Sequence of chain 1.C:
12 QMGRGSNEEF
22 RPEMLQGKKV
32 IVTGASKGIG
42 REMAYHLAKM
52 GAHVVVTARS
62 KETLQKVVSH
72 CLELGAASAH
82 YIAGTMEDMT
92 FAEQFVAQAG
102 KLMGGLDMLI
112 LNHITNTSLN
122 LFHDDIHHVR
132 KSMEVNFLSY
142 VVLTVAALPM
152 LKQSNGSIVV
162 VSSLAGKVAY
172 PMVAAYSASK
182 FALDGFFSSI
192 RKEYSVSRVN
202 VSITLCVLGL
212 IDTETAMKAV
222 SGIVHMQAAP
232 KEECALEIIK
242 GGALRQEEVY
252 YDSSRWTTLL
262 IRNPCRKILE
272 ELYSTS

This small molecule binds to this protein.
Small molecule (SMILES): COC1CN(C(=O)CC2(c3ccc(F)cc3)C3CC4CC(C3)CC2C4)C1

Binding-site contacts:
Ligand atom C26 contacts residue ILE115 of chain 1.C at 3.8 Å (hydrophobic).
Ligand atom C4 contacts residue LEU211 of chain 1.C at 3.7 Å (hydrophobic).
Ligand atom C26 contacts residue THR216 of chain 1.C at 3.9 Å.
Ligand atom C1 contacts residue SER164 of chain 1.C at 3.9 Å.
Ligand atom C7 contacts residue TYR171 of chain 1.C at 4.0 Å (hydrophobic).
Ligand atom N19 contacts residue TYR177 of chain 1.C at 3.7 Å.
Ligand atom C12 contacts residue NAP1 of chain 1.I at 3.5 Å.
Ligand atom O20 contacts residue TYR177 of chain 1.C at 2.7 Å (h-bond).
Ligand atom C18 contacts residue TYR177 of chain 1.C at 3.6 Å (hydrophobic).
Ligand atom C13 contacts residue VAL221 of chain 1.C at 3.9 Å (hydrophobic).
Ligand atom C17 contacts residue VAL174 of chain 1.C at 3.5 Å (hydrophobic).
Ligand atom C16 contacts residue VAL174 of chain 1.C at 3.3 Å (hydrophobic).
Ligand atom F21 contacts residue SER119 of chain 1.C at 3.4 Å.
Ligand atom C22 contacts residue ALA217 of chain 1.C at 3.9 Å (hydrophobic).
Ligand atom C23 contacts residue NAP1 of chain 1.I at 4.2 Å.
Ligand atom C22 contacts residue NAP1 of chain 1.I at 3.5 Å.
Ligand atom C4 contacts residue MET227 of chain 1.C at 4.2 Å (hydrophobic).
Ligand atom C14 contacts residue LEU120 of chain 1.C at 3.4 Å (hydrophobic).
Ligand atom C24 contacts residue NAP1 of chain 1.I at 4.1 Å.
Ligand atom C1 contacts residue ALA166 of chain 1.C at 4.2 Å (hydrophobic).
Ligand atom C10 contacts residue MET227 of chain 1.C at 4.2 Å (hydrophobic).
Ligand atom C6 contacts residue LEU165 of chain 1.C at 4.2 Å (hydrophobic).
Ligand atom C14 contacts residue VAL221 of chain 1.C at 4.0 Å (hydrophobic).
Ligand atom N19 contacts residue NAP1 of chain 1.I at 3.5 Å.
Ligand atom O20 contacts residue NAP1 of chain 1.I at 3.0 Å.
Ligand atom C18 contacts residue NAP1 of chain 1.I at 3.2 Å.
Ligand atom C24 contacts residue TYR177 of chain 1.C at 3.2 Å (hydrophobic).
Ligand atom F21 contacts residue LEU120 of chain 1.C at 3.5 Å.
Ligand atom C8 contacts residue TYR171 of chain 1.C at 3.8 Å (hydrophobic).
Ligand atom C15 contacts residue LEU120 of chain 1.C at 3.6 Å (hydrophobic).
Ligand atom C18 contacts residue SER164 of chain 1.C at 4.0 Å.
Ligand atom C6 contacts residue SER164 of chain 1.C at 3.4 Å.
Ligand atom C6 contacts residue ALA166 of chain 1.C at 4.2 Å (hydrophobic).
Ligand atom C13 contacts residue LEU120 of chain 1.C at 4.1 Å (hydrophobic).
Ligand atom C5 contacts residue LEU165 of chain 1.C at 4.2 Å (hydrophobic).
Ligand atom F21 contacts residue ALA220 of chain 1.C at 4.0 Å.
Ligand atom C15 contacts residue VAL174 of chain 1.C at 4.0 Å (hydrophobic).
Ligand atom C26 contacts residue THR118 of chain 1.C at 3.7 Å.
Ligand atom O20 contacts residue SER164 of chain 1.C at 2.9 Å (h-bond).
Ligand atom C9 contacts residue TYR171 of chain 1.C at 4.1 Å (hydrophobic).